This small molecule binds to this protein.
Small molecule (SMILES): O=S(=O)(O)c1cccc2cccc(Nc3ccccc3)c12

Binding-site contacts:
Ligand atom C13 contacts residue GLU146 of chain 1.A at 4.3 Å.
Ligand atom C3 contacts residue LYS142 of chain 1.A at 4.1 Å.
Ligand atom O2 contacts residue LYS142 of chain 1.A at 3.8 Å.
Ligand atom C11 contacts residue GLU146 of chain 1.A at 4.1 Å.
Ligand atom C10 contacts residue LYS142 of chain 1.A at 3.9 Å.
Ligand atom C9 contacts residue LYS142 of chain 1.A at 4.4 Å.
Ligand atom C13 contacts residue LYS149 of chain 1.A at 4.3 Å.
Ligand atom C14 contacts residue GLU146 of chain 1.A at 3.9 Å.
Ligand atom C3 contacts residue TYR145 of chain 1.A at 3.2 Å (hydrophobic).
Ligand atom C12 contacts residue TYR145 of chain 1.A at 4.1 Å (hydrophobic).
Ligand atom N contacts residue LYS142 of chain 1.A at 3.4 Å.
Ligand atom C4 contacts residue TYR145 of chain 1.A at 4.4 Å (hydrophobic).
Ligand atom C11 contacts residue LYS142 of chain 1.A at 4.5 Å.
Ligand atom C15 contacts residue GLU146 of chain 1.A at 3.3 Å.
Ligand atom C2 contacts residue TYR145 of chain 1.A at 3.6 Å (hydrophobic).
Ligand atom C16 contacts residue GLU146 of chain 1.A at 3.1 Å.
Ligand atom C2 contacts residue LYS142 of chain 1.A at 3.7 Å.
Ligand atom C1 contacts residue LYS142 of chain 1.A at 3.3 Å.
Ligand atom C12 contacts residue GLU146 of chain 1.A at 4.4 Å.

Sequence of chain 1.A:
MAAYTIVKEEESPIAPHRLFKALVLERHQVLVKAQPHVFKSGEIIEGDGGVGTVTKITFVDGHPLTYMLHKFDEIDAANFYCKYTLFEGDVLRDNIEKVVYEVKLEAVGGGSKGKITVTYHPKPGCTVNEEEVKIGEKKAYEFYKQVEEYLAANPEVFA